This small molecule binds to this protein.
Small molecule (SMILES): CC(=O)N[C@@H]1[C@@H](O)[C@H](O)[C@@H](CO)O[C@H]1O

Binding-site contacts:
Ligand atom O5 contacts residue ASN1098 of chain 1.G at 2.4 Å (h-bond).
Ligand atom C7 contacts residue ASN1098 of chain 1.G at 3.5 Å.
Ligand atom C3 contacts residue ASN1098 of chain 1.G at 3.7 Å.
Ligand atom C4 contacts residue THR1100 of chain 1.G at 3.9 Å.
Ligand atom O7 contacts residue ASN1098 of chain 1.G at 3.8 Å.
Ligand atom C6 contacts residue THR1100 of chain 1.G at 3.7 Å.
Ligand atom C1 contacts residue ASN1098 of chain 1.G at 1.4 Å.
Ligand atom N2 contacts residue ASN1098 of chain 1.G at 2.8 Å (h-bond).
Ligand atom C5 contacts residue THR1100 of chain 1.G at 3.9 Å.
Ligand atom C2 contacts residue THR1100 of chain 1.G at 3.2 Å.
Ligand atom N2 contacts residue PHE1103 of chain 1.G at 4.2 Å.
Ligand atom C2 contacts residue ASN1098 of chain 1.G at 2.4 Å.
Ligand atom O5 contacts residue GLY1099 of chain 1.G at 4.1 Å.
Ligand atom C1 contacts residue GLY1099 of chain 1.G at 4.4 Å.
Ligand atom C1 contacts residue THR1100 of chain 1.G at 3.3 Å.
Ligand atom O5 contacts residue THR1100 of chain 1.G at 3.0 Å (h-bond).
Ligand atom C4 contacts residue ASN1098 of chain 1.G at 4.2 Å.
Ligand atom N2 contacts residue THR1100 of chain 1.G at 4.3 Å.
Ligand atom C2 contacts residue HIS1101 of chain 1.G at 4.4 Å.
Ligand atom C8 contacts residue PHE1103 of chain 1.G at 4.4 Å (hydrophobic).
Ligand atom O6 contacts residue THR1100 of chain 1.G at 4.5 Å.
Ligand atom N2 contacts residue HIS1101 of chain 1.G at 4.5 Å.
Ligand atom C3 contacts residue THR1100 of chain 1.G at 4.1 Å.
Ligand atom C5 contacts residue ASN1098 of chain 1.G at 3.7 Å.

Sequence of chain 1.G:
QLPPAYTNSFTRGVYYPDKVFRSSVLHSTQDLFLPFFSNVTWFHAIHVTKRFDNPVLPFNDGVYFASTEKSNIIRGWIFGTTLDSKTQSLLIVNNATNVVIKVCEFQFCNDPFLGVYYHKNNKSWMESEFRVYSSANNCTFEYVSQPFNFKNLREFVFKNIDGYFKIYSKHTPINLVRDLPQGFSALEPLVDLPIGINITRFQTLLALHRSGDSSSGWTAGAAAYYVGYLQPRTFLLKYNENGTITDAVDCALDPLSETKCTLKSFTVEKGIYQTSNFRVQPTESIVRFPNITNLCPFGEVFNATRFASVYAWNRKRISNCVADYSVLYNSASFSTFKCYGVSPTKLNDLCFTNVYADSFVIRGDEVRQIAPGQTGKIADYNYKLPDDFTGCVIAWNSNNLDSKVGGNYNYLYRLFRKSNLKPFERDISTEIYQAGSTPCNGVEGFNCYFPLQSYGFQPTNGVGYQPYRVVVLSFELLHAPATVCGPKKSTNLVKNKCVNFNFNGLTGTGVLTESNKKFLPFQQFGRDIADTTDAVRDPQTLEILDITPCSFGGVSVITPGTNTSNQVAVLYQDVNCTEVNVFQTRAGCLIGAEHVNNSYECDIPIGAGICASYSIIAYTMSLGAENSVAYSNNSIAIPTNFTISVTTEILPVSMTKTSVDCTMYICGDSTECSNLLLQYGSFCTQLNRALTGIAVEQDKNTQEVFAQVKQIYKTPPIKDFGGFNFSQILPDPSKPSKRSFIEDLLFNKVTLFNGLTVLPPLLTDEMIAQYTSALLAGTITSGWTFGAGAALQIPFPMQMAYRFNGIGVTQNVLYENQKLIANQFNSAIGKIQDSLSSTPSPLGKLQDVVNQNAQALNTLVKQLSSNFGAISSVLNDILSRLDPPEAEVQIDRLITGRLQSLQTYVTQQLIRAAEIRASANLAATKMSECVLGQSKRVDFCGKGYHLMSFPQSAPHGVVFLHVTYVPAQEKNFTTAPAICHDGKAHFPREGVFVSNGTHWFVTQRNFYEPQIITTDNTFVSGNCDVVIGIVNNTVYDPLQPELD